Binding-site contacts:
Ligand atom C6 contacts residue MAN1 of chain 1.G at 3.5 Å.
Ligand atom C4 contacts residue LYS17 of chain 1.A at 4.0 Å.
Ligand atom O3 contacts residue MAN1 of chain 1.H at 4.0 Å.
Ligand atom C5 contacts residue SER13 of chain 1.A at 2.8 Å.
Ligand atom C5 contacts residue ASN10 of chain 1.A at 4.1 Å.
Ligand atom C1 contacts residue SER13 of chain 1.A at 1.4 Å.
Ligand atom O6 contacts residue MAN1 of chain 1.G at 3.8 Å.
Ligand atom C5 contacts residue SER14 of chain 1.A at 4.5 Å.
Ligand atom O2 contacts residue SER13 of chain 1.A at 3.7 Å.
Ligand atom C3 contacts residue SER13 of chain 1.A at 3.0 Å.
Ligand atom C4 contacts residue SER13 of chain 1.A at 3.5 Å.
Ligand atom O3 contacts residue SER13 of chain 1.A at 4.3 Å.
Ligand atom C2 contacts residue SER13 of chain 1.A at 2.5 Å.
Ligand atom C6 contacts residue ASN10 of chain 1.A at 3.6 Å.
Ligand atom C1 contacts residue MAN1 of chain 1.H at 4.0 Å.
Ligand atom C3 contacts residue LYS17 of chain 1.A at 4.1 Å.
Ligand atom C6 contacts residue SER13 of chain 1.A at 4.2 Å.
Ligand atom C3 contacts residue MAN1 of chain 1.H at 3.8 Å.
Ligand atom O4 contacts residue SER13 of chain 1.A at 4.4 Å.
Ligand atom C2 contacts residue MAN1 of chain 1.H at 3.6 Å.
Ligand atom O6 contacts residue ASN10 of chain 1.A at 3.1 Å (h-bond).
Ligand atom C6 contacts residue SER14 of chain 1.A at 4.2 Å.
Ligand atom O4 contacts residue LYS17 of chain 1.A at 2.8 Å.
Ligand atom O5 contacts residue SER13 of chain 1.A at 2.3 Å (h-bond).
Ligand atom O3 contacts residue LYS17 of chain 1.A at 3.7 Å.
Ligand atom O5 contacts residue ASN10 of chain 1.A at 3.5 Å (h-bond).

Sequence of chain 1.A:
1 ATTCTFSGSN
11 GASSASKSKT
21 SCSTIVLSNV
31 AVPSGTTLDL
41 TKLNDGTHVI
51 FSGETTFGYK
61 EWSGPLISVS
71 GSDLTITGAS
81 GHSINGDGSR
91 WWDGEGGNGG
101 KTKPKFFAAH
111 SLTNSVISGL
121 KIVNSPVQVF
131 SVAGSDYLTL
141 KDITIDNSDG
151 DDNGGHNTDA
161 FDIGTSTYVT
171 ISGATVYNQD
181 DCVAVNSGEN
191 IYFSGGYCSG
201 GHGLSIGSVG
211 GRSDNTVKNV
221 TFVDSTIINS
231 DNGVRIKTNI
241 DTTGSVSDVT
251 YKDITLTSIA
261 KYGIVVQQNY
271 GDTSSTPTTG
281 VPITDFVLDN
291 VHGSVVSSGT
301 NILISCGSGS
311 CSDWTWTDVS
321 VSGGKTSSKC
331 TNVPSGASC

A small-molecule ligand and the protein it binds are described below.
Small molecule (SMILES): OC[C@H]1O[C@H](O)[C@@H](O)[C@@H](O)[C@@H]1O